Sequence of chain 1.A:
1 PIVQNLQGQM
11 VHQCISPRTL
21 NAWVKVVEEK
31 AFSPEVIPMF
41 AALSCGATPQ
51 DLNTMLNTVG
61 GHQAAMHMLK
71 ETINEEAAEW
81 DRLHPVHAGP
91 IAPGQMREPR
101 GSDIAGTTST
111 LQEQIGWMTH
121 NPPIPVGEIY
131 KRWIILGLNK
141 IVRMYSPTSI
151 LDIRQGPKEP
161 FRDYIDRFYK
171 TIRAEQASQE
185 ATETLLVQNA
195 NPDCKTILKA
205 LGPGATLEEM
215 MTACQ

Binding-site contacts:
Ligand atom C32 contacts residue ARG173 of chain 1.A at 3.7 Å.
Ligand atom C18 contacts residue THR107 of chain 5.A at 3.6 Å.
Ligand atom C6 contacts residue ASN53 of chain 5.A at 3.5 Å.
Ligand atom C31 contacts residue SER178 of chain 1.A at 3.3 Å.
Ligand atom C7 contacts residue ASN57 of chain 5.A at 3.8 Å.
Ligand atom C26 contacts residue LYS70 of chain 5.A at 3.2 Å.
Ligand atom O24 contacts residue LYS70 of chain 5.A at 3.1 Å (salt-bridge).
Ligand atom C32 contacts residue GLN63 of chain 5.A at 3.4 Å.
Ligand atom C17 contacts residue THR107 of chain 5.A at 3.3 Å.
Ligand atom O14 contacts residue ASN57 of chain 5.A at 3.0 Å (h-bond).
Ligand atom C11 contacts residue LYS70 of chain 5.A at 3.4 Å.
Ligand atom N3 contacts residue ARG173 of chain 1.A at 3.7 Å.
Ligand atom C16 contacts residue THR107 of chain 5.A at 3.3 Å.
Ligand atom N4 contacts residue ASN57 of chain 5.A at 2.6 Å (h-bond).
Ligand atom C2 contacts residue ARG173 of chain 1.A at 3.7 Å.
Ligand atom N3 contacts residue GLN63 of chain 5.A at 3.0 Å (h-bond).
Ligand atom C16 contacts residue ASN53 of chain 5.A at 3.8 Å.
Ligand atom C27 contacts residue LYS70 of chain 5.A at 3.4 Å.
Ligand atom C6 contacts residue ASN57 of chain 5.A at 3.5 Å.
Ligand atom C21 contacts residue TYR130 of chain 5.A at 3.6 Å (hydrophobic).
Ligand atom C11 contacts residue MET66 of chain 5.A at 3.8 Å (hydrophobic).
Ligand atom C22 contacts residue THR107 of chain 5.A at 3.4 Å.
Ligand atom C2 contacts residue GLN63 of chain 5.A at 3.6 Å.
Ligand atom C22 contacts residue TYR130 of chain 5.A at 3.5 Å (hydrophobic).
Ligand atom C12 contacts residue LYS70 of chain 5.A at 3.6 Å.
Ligand atom C23 contacts residue LYS70 of chain 5.A at 3.8 Å.
Ligand atom C5 contacts residue ASN57 of chain 5.A at 3.6 Å.
Ligand atom C21 contacts residue THR107 of chain 5.A at 3.7 Å.
Ligand atom C25 contacts residue ASN57 of chain 5.A at 3.3 Å.
Ligand atom C10 contacts residue MET66 of chain 5.A at 3.4 Å (hydrophobic).
Ligand atom C27 contacts residue ARG173 of chain 1.A at 3.7 Å.
Ligand atom C22 contacts residue ASN53 of chain 5.A at 3.6 Å.
Ligand atom C8 contacts residue ASN57 of chain 5.A at 3.2 Å.
Ligand atom C31 contacts residue LYS70 of chain 5.A at 3.5 Å.
Ligand atom C9 contacts residue LEU56 of chain 5.A at 3.7 Å (hydrophobic).
Ligand atom C8 contacts residue LEU56 of chain 5.A at 3.5 Å (hydrophobic).
Ligand atom C30 contacts residue SER178 of chain 1.A at 3.8 Å.
Ligand atom C23 contacts residue ASN57 of chain 5.A at 3.4 Å.
Ligand atom C1 contacts residue LYS70 of chain 5.A at 3.5 Å.
Ligand atom C22 contacts residue ALA105 of chain 5.A at 3.8 Å (hydrophobic).

Sequence of chain 5.A:
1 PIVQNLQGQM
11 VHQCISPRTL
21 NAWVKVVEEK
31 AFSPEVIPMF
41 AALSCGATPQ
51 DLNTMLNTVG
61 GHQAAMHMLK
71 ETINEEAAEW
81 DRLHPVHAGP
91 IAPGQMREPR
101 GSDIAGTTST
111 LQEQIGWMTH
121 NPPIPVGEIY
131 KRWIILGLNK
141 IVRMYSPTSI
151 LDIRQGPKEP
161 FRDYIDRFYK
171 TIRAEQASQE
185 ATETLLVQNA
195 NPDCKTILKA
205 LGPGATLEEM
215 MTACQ

A small-molecule ligand and the protein it binds are described below.
Small molecule (SMILES): Cc1[nH]c2ccccc2c1CC(=O)N[C@@H](Cc1ccccc1)C(=O)N(C)c1ccccc1